Binding-site contacts:
Ligand atom O1 contacts residue PRO509 of chain 1.F at 3.5 Å.
Ligand atom O1 contacts residue VAL67 of chain 1.F at 3.4 Å.
Ligand atom C2 contacts residue CYS64 of chain 1.F at 3.1 Å (hydrophobic).
Ligand atom O1 contacts residue LEU490 of chain 1.F at 3.8 Å.
Ligand atom C3 contacts residue SER510 of chain 1.F at 3.8 Å.
Ligand atom C2 contacts residue ALA485 of chain 1.F at 3.8 Å (hydrophobic).
Ligand atom C3 contacts residue ARG487 of chain 1.F at 3.5 Å.
Ligand atom C1 contacts residue VAL508 of chain 1.F at 3.6 Å (hydrophobic).
Ligand atom N3 contacts residue SER510 of chain 1.F at 2.8 Å (h-bond).
Ligand atom O4 contacts residue CYS555 of chain 1.F at 3.0 Å.
Ligand atom O4 contacts residue ARG487 of chain 1.F at 3.1 Å.
Ligand atom N3 contacts residue PRO509 of chain 1.F at 3.5 Å.
Ligand atom C3 contacts residue VAL508 of chain 1.F at 3.8 Å (hydrophobic).
Ligand atom NI contacts residue CYS61 of chain 1.F at 2.2 Å.
Ligand atom N3 contacts residue ARG487 of chain 1.F at 3.6 Å.
Ligand atom C1 contacts residue CYS558 of chain 1.F at 2.8 Å (hydrophobic).
Ligand atom O1 contacts residue ALA485 of chain 1.F at 3.7 Å.
Ligand atom C1 contacts residue CYS64 of chain 1.F at 3.0 Å (hydrophobic).
Ligand atom C2 contacts residue ARG487 of chain 1.F at 3.5 Å.
Ligand atom N3 contacts residue VAL508 of chain 1.F at 3.8 Å.
Ligand atom O4 contacts residue CYS64 of chain 1.F at 2.8 Å (h-bond).
Ligand atom O1 contacts residue HIS68 of chain 1.F at 3.4 Å (h-bond).
Ligand atom N2 contacts residue ARG487 of chain 1.F at 2.9 Å (salt-bridge).
Ligand atom N3 contacts residue CYS558 of chain 1.F at 3.4 Å.
Ligand atom FE contacts residue CYS64 of chain 1.F at 2.4 Å.
Ligand atom O1 contacts residue VAL508 of chain 1.F at 3.3 Å.
Ligand atom C1 contacts residue VAL67 of chain 1.F at 3.7 Å (hydrophobic).
Ligand atom FE contacts residue CYS558 of chain 1.F at 2.3 Å.
Ligand atom C1 contacts residue HIS68 of chain 1.F at 3.6 Å.
Ligand atom O4 contacts residue CYS558 of chain 1.F at 3.0 Å (h-bond).
Ligand atom O1 contacts residue CYS558 of chain 1.F at 3.6 Å.
Ligand atom C3 contacts residue PRO509 of chain 1.F at 3.7 Å (hydrophobic).
Ligand atom NI contacts residue CYS555 of chain 1.F at 2.3 Å.
Ligand atom NI contacts residue CYS558 of chain 1.F at 2.7 Å.
Ligand atom N2 contacts residue PRO486 of chain 1.F at 3.4 Å (h-bond).
Ligand atom N2 contacts residue CYS64 of chain 1.F at 3.5 Å.
Ligand atom C1 contacts residue PRO509 of chain 1.F at 3.9 Å (hydrophobic).
Ligand atom C3 contacts residue CYS558 of chain 1.F at 3.0 Å (hydrophobic).
Ligand atom NI contacts residue CYS64 of chain 1.F at 2.6 Å.
Ligand atom N2 contacts residue ALA485 of chain 1.F at 3.4 Å.

Sequence of chain 1.F:
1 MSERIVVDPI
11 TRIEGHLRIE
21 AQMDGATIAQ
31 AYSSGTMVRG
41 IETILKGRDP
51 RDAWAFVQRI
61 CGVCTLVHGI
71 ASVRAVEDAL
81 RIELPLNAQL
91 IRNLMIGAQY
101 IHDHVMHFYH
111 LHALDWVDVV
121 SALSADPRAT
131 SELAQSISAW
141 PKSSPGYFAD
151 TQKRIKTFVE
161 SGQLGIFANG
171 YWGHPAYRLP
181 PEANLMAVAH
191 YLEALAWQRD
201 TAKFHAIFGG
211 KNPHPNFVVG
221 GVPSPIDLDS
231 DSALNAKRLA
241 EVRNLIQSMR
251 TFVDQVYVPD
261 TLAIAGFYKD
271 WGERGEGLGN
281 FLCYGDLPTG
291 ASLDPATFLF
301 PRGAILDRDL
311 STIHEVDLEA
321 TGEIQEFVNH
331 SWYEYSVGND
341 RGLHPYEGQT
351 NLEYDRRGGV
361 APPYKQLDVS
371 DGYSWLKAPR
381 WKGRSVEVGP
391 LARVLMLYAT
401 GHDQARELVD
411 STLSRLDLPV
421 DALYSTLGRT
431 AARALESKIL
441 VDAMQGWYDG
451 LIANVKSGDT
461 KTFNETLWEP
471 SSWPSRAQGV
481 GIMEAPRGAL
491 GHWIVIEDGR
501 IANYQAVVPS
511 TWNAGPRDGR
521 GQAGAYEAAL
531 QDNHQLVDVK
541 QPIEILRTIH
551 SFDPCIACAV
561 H

This small molecule binds to this protein.
Small molecule (SMILES): N#C[Fe](C#N)(C#[O+])O[Ni]